Sequence of chain 36.D:
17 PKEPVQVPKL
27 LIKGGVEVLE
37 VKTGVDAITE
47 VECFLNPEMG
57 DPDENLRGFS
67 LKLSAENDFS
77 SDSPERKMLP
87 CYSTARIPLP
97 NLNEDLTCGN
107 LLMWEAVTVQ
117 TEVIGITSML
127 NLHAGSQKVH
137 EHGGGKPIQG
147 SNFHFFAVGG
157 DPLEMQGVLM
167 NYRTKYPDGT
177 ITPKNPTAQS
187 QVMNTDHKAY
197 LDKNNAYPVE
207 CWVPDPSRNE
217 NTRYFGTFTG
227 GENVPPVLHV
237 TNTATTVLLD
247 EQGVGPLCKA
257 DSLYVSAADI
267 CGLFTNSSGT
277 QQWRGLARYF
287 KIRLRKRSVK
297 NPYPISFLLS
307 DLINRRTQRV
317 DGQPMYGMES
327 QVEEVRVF

Sequence of chain 36.C:
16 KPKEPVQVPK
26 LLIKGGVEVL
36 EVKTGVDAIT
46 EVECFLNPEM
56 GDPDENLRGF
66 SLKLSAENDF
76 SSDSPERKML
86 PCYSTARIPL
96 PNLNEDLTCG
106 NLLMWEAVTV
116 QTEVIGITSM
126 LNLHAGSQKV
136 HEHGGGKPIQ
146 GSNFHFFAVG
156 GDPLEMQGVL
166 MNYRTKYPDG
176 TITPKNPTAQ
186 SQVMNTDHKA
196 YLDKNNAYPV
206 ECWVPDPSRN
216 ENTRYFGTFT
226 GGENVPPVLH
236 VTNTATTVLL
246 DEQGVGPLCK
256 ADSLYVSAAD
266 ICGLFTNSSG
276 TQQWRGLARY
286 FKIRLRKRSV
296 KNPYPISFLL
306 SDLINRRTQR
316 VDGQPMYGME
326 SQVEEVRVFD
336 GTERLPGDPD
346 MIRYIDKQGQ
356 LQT

A small-molecule ligand and the protein it binds are described below.
Small molecule (SMILES): CC(=O)N[C@H]1[C@H]([C@H](O)[C@H](O)CO)O[C@@](O[C@H](CO)[C@@H](O)[C@@H]2O[C@@H](C(=O)O)C[C@H](O)[C@H]2NC(C)=O)(C(=O)O)C[C@@H]1O

Sequence of chain 36.E:
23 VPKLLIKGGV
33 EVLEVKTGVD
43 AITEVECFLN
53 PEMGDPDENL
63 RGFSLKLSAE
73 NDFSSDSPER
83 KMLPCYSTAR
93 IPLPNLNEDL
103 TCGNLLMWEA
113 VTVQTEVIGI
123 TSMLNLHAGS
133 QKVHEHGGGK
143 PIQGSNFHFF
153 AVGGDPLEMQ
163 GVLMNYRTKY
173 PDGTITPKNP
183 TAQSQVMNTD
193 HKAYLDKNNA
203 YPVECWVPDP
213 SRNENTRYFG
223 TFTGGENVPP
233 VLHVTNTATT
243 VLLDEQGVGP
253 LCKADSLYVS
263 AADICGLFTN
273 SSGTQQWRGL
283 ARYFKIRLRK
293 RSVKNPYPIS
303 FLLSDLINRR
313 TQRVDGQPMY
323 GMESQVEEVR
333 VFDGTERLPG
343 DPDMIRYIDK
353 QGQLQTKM

Binding-site contacts:
Ligand atom O8 contacts residue LYS68 of chain 36.D at 3.5 Å.
Ligand atom O8 contacts residue GLN278 of chain 36.D at 3.5 Å (h-bond).
Ligand atom O7 contacts residue LEU62 of chain 36.D at 3.5 Å.
Ligand atom C11 contacts residue ASN272 of chain 36.D at 3.6 Å.
Ligand atom N5 contacts residue ASN272 of chain 36.D at 3.3 Å (h-bond).
Ligand atom O10 contacts residue LEU62 of chain 36.D at 3.1 Å.
Ligand atom O10 contacts residue PHE75 of chain 36.E at 2.6 Å.
Ligand atom C11 contacts residue GLN278 of chain 36.D at 3.5 Å.
Ligand atom C10 contacts residue LEU62 of chain 36.D at 3.5 Å (hydrophobic).
Ligand atom N5 contacts residue PHE75 of chain 36.E at 3.8 Å.
Ligand atom C9 contacts residue GLN278 of chain 36.D at 3.2 Å.
Ligand atom O1B contacts residue THR276 of chain 36.D at 3.5 Å (h-bond).
Ligand atom O8 contacts residue THR276 of chain 36.D at 3.8 Å.
Ligand atom N5 contacts residue LYS68 of chain 36.D at 2.9 Å (salt-bridge).
Ligand atom C11 contacts residue PHE65 of chain 36.D at 3.8 Å (hydrophobic).
Ligand atom O9 contacts residue LYS68 of chain 36.D at 2.8 Å (salt-bridge).
Ligand atom C7 contacts residue GLN278 of chain 36.D at 3.8 Å.
Ligand atom O1A contacts residue THR276 of chain 36.D at 2.6 Å (h-bond).
Ligand atom C5 contacts residue LYS68 of chain 36.D at 3.7 Å.
Ligand atom C10 contacts residue LYS68 of chain 36.D at 3.8 Å.
Ligand atom C10 contacts residue PHE75 of chain 36.E at 2.7 Å (hydrophobic).
Ligand atom C9 contacts residue LYS68 of chain 36.D at 3.8 Å.
Ligand atom O1B contacts residue SER274 of chain 36.D at 2.4 Å (h-bond).
Ligand atom C6 contacts residue LYS68 of chain 36.D at 3.8 Å.
Ligand atom C8 contacts residue GLN278 of chain 36.D at 3.7 Å.
Ligand atom N5 contacts residue GLN278 of chain 36.D at 3.9 Å.
Ligand atom C11 contacts residue THR276 of chain 36.D at 3.4 Å.
Ligand atom C11 contacts residue PHE75 of chain 36.E at 1.8 Å (hydrophobic).
Ligand atom C6 contacts residue ASN272 of chain 36.D at 3.7 Å.
Ligand atom C1 contacts residue THR276 of chain 36.D at 3.4 Å.
Ligand atom C11 contacts residue LEU62 of chain 36.D at 3.9 Å (hydrophobic).
Ligand atom C11 contacts residue PHE270 of chain 36.D at 3.9 Å (hydrophobic).
Ligand atom C1 contacts residue SER274 of chain 36.D at 3.4 Å.
Ligand atom C11 contacts residue LYS68 of chain 36.D at 3.8 Å.
Ligand atom C11 contacts residue HIS138 of chain 36.C at 3.3 Å.
Ligand atom O1B contacts residue LYS68 of chain 36.D at 3.6 Å.
Ligand atom O9 contacts residue LEU67 of chain 36.D at 3.2 Å.
Ligand atom O1A contacts residue ASN272 of chain 36.D at 3.6 Å (h-bond).
Ligand atom O8 contacts residue ASN272 of chain 36.D at 3.4 Å (h-bond).
Ligand atom O1A contacts residue SER274 of chain 36.D at 3.8 Å.